Sequence of chain 1.C:
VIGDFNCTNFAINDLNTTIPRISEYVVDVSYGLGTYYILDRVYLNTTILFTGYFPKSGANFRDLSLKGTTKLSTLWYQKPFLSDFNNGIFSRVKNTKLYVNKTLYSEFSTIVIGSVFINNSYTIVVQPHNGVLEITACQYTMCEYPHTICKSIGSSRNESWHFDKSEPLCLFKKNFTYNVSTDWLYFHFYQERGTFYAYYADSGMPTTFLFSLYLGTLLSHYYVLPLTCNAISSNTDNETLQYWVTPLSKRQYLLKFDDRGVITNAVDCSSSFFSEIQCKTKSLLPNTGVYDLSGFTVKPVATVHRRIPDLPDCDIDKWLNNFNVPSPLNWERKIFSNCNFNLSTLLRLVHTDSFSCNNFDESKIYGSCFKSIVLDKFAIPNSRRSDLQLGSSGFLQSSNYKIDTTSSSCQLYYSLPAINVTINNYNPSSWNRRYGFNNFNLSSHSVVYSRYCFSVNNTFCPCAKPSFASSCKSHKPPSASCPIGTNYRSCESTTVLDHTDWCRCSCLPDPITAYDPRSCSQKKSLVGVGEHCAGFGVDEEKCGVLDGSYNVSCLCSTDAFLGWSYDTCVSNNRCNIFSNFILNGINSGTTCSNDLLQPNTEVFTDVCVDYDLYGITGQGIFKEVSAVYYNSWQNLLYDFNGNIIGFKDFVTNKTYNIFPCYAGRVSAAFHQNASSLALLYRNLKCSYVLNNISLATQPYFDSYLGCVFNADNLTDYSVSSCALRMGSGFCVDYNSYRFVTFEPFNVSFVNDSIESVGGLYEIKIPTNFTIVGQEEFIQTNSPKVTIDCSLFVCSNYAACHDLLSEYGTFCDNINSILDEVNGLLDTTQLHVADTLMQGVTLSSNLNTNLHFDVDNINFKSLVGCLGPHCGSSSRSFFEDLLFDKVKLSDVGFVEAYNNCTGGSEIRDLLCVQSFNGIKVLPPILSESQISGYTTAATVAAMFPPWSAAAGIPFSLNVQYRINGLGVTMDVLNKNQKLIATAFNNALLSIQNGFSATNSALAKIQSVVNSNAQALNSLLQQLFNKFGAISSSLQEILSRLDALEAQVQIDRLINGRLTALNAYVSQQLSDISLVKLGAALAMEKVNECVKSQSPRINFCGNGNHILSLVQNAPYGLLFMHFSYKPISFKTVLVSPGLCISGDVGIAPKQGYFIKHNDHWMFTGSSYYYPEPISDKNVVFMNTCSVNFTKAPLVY

A protein and the small-molecule ligand that binds it are described below.
Small molecule (SMILES): CC(=O)N[C@@H]1[C@@H](O)[C@H](O)[C@@H](CO)O[C@H]1O

Binding-site contacts:
Ligand atom C2 contacts residue ASN182 of chain 1.C at 2.5 Å.
Ligand atom N2 contacts residue ASN182 of chain 1.C at 2.9 Å (h-bond).
Ligand atom O5 contacts residue ASN182 of chain 1.C at 2.4 Å (h-bond).
Ligand atom O7 contacts residue ASN182 of chain 1.C at 3.2 Å (h-bond).
Ligand atom C4 contacts residue ASN182 of chain 1.C at 4.2 Å.
Ligand atom C8 contacts residue SER180 of chain 1.C at 4.3 Å.
Ligand atom C7 contacts residue ARG181 of chain 1.C at 3.9 Å.
Ligand atom C1 contacts residue ASN182 of chain 1.C at 1.4 Å.
Ligand atom C7 contacts residue ASN182 of chain 1.C at 3.3 Å.
Ligand atom O7 contacts residue ARG181 of chain 1.C at 3.7 Å.
Ligand atom C3 contacts residue ASN182 of chain 1.C at 3.8 Å.
Ligand atom C8 contacts residue ARG181 of chain 1.C at 3.4 Å.
Ligand atom C8 contacts residue SER179 of chain 1.C at 4.2 Å.
Ligand atom C5 contacts residue ASN182 of chain 1.C at 3.7 Å.
Ligand atom O7 contacts residue SER180 of chain 1.C at 4.4 Å.
Ligand atom C8 contacts residue ASN182 of chain 1.C at 3.9 Å.